Sequence of chain 1.A:
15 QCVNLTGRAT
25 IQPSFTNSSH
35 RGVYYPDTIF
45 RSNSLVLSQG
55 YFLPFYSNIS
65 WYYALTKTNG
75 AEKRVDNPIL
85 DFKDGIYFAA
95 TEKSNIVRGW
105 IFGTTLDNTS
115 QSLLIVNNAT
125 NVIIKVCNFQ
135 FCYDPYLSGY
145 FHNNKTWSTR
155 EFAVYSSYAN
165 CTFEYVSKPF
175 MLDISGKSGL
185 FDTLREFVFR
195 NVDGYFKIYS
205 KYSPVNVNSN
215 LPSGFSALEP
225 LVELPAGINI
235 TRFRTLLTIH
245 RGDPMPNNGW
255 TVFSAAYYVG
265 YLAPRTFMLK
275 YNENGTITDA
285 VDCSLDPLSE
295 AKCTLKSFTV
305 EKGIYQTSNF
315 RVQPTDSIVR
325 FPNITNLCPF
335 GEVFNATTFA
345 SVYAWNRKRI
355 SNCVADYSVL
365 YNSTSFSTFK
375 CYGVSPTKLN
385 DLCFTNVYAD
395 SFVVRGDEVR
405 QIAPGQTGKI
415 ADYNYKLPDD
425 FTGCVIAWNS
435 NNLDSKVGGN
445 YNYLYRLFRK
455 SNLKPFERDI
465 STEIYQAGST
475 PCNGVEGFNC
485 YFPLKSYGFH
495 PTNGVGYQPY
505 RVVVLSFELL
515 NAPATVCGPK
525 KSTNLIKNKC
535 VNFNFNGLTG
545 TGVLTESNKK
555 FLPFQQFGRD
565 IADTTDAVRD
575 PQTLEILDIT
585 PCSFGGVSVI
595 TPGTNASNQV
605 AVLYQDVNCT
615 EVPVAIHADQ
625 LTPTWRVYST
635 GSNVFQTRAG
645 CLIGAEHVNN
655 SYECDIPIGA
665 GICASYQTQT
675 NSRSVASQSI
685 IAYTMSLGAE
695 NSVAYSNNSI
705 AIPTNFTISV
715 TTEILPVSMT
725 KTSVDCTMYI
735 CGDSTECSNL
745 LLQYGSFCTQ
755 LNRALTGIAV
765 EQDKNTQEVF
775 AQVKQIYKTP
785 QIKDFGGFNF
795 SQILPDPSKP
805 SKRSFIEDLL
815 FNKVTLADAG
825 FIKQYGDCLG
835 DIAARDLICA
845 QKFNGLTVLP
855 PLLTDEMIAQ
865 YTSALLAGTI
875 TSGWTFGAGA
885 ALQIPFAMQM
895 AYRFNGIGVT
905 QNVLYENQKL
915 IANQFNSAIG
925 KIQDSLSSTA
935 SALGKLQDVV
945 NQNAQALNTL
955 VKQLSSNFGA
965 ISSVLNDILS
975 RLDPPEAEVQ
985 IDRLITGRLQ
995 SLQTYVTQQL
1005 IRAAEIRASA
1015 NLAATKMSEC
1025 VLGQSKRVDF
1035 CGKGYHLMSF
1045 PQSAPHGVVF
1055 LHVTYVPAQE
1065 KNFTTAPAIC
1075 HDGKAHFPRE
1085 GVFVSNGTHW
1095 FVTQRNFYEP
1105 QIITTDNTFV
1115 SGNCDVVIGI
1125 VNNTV

Binding-site contacts:
Ligand atom C5 contacts residue ASN366 of chain 1.C at 3.7 Å.
Ligand atom O6 contacts residue LYS489 of chain 1.A at 3.5 Å.
Ligand atom O7 contacts residue ASN366 of chain 1.C at 3.1 Å (h-bond).
Ligand atom C8 contacts residue TYR485 of chain 1.A at 3.4 Å (hydrophobic).
Ligand atom O5 contacts residue ASN366 of chain 1.C at 2.4 Å (h-bond).
Ligand atom C4 contacts residue ASN366 of chain 1.C at 4.2 Å.
Ligand atom N2 contacts residue ASN366 of chain 1.C at 2.8 Å (h-bond).
Ligand atom C2 contacts residue ASN366 of chain 1.C at 2.4 Å.
Ligand atom C1 contacts residue ASN366 of chain 1.C at 1.4 Å.
Ligand atom C8 contacts residue ASN366 of chain 1.C at 4.3 Å.
Ligand atom C3 contacts residue ASN366 of chain 1.C at 3.8 Å.
Ligand atom C7 contacts residue ASN366 of chain 1.C at 3.1 Å.
Ligand atom C6 contacts residue LYS489 of chain 1.A at 4.1 Å.

This protein binds this small molecule.
Small molecule (SMILES): CC(=O)N[C@@H]1[C@@H](O)[C@H](O)[C@@H](CO)O[C@H]1O

Sequence of chain 1.C:
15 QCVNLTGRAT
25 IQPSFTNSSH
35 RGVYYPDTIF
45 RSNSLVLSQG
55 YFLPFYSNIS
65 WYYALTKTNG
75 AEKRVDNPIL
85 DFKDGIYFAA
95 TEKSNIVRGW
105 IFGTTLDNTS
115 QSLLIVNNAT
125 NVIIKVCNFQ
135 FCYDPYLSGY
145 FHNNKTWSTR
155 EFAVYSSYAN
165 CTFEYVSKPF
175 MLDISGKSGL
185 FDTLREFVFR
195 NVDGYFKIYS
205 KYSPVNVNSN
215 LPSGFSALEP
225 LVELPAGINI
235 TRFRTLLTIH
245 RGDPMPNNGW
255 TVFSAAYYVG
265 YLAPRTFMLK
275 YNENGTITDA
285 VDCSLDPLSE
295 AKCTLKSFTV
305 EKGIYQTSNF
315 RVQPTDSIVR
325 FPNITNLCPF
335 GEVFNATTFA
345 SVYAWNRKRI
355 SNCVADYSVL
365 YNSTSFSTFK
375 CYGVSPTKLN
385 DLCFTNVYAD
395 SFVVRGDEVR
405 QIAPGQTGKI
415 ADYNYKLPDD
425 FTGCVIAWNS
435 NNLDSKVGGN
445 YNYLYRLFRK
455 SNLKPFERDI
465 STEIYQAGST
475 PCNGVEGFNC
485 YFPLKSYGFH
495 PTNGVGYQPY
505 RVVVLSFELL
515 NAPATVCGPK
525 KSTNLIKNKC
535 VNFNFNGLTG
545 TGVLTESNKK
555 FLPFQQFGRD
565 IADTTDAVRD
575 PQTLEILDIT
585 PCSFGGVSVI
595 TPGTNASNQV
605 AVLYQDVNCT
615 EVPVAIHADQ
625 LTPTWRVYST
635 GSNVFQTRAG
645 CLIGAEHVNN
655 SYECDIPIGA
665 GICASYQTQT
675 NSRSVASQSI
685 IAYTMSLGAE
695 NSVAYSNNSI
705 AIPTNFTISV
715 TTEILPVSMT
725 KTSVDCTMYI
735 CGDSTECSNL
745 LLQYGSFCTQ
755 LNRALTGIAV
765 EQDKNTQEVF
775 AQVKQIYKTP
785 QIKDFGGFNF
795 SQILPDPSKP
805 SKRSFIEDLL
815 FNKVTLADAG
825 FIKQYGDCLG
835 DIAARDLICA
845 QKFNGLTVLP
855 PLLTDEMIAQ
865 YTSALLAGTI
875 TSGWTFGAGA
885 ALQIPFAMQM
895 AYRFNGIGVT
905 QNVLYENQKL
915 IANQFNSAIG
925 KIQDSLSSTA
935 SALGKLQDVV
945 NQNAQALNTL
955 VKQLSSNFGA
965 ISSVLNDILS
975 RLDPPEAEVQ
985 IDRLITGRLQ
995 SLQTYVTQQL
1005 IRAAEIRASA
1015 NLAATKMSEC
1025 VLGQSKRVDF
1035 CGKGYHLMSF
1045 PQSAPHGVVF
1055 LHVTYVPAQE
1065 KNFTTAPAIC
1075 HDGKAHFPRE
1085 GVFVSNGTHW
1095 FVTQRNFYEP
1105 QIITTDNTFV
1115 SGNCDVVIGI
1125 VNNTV